A protein and the small-molecule ligand that binds it are described below.
Small molecule (SMILES): Cc1n[nH]c(C)c1Cc1nnc(-c2sc3ccccc3c2OC2CCNCC2)o1

Sequence of chain 1.B:
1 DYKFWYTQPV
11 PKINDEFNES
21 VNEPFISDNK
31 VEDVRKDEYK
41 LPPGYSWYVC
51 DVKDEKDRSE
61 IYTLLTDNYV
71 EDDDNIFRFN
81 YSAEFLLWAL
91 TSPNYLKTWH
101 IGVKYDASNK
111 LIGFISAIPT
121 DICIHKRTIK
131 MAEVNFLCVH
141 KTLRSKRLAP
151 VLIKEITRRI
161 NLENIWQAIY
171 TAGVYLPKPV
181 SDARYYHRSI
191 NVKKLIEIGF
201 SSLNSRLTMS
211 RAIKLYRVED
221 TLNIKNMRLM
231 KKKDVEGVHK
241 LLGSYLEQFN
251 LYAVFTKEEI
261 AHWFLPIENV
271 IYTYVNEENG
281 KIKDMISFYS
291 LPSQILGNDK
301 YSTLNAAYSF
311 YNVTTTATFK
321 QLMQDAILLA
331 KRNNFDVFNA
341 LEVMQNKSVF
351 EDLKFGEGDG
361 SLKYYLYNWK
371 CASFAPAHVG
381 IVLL

Binding-site contacts:
Ligand atom C17 contacts residue TYR308 of chain 1.B at 3.6 Å (hydrophobic).
Ligand atom C16 contacts residue ASN339 of chain 1.B at 3.6 Å.
Ligand atom C1 contacts residue PHE79 of chain 1.B at 3.4 Å (hydrophobic).
Ligand atom C11 contacts residue LEU384 of chain 1.B at 3.4 Å (hydrophobic).
Ligand atom N4 contacts residue SER293 of chain 1.B at 2.9 Å (h-bond).
Ligand atom C11 contacts residue LEU362 of chain 1.B at 3.6 Å (hydrophobic).
Ligand atom S contacts residue TYR308 of chain 1.B at 3.6 Å.
Ligand atom C11 contacts residue THR171 of chain 1.B at 3.4 Å.
Ligand atom N3 contacts residue SER293 of chain 1.B at 3.5 Å (h-bond).
Ligand atom C contacts residue ASP72 of chain 1.B at 3.5 Å.
Ligand atom N3 contacts residue TYR308 of chain 1.B at 3.6 Å.
Ligand atom C4 contacts residue PHE79 of chain 1.B at 3.6 Å (hydrophobic).
Ligand atom C15 contacts residue SER309 of chain 1.B at 3.5 Å.
Ligand atom C17 contacts residue ASN339 of chain 1.B at 3.6 Å.
Ligand atom C18 contacts residue TYR308 of chain 1.B at 3.3 Å (hydrophobic).
Ligand atom C13 contacts residue TYR308 of chain 1.B at 3.4 Å (hydrophobic).
Ligand atom S contacts residue TYR185 of chain 1.B at 3.4 Å.
Ligand atom C contacts residue PHE79 of chain 1.B at 3.7 Å (hydrophobic).
Ligand atom C10 contacts residue LEU384 of chain 1.B at 3.7 Å (hydrophobic).
Ligand atom C10 contacts residue TYR81 of chain 1.B at 3.5 Å (hydrophobic).
Ligand atom N4 contacts residue PHE79 of chain 1.B at 3.5 Å.
Ligand atom C14 contacts residue LEU341 of chain 1.B at 3.6 Å (hydrophobic).
Ligand atom N2 contacts residue LEU384 of chain 1.B at 2.8 Å (h-bond).
Ligand atom C11 contacts residue NH41 of chain 1.P at 3.4 Å.
Ligand atom O1 contacts residue LEU362 of chain 1.B at 3.7 Å.
Ligand atom C5 contacts residue TYR185 of chain 1.B at 3.7 Å (hydrophobic).
Ligand atom C14 contacts residue TYR308 of chain 1.B at 3.6 Å (hydrophobic).
Ligand atom C12 contacts residue TYR289 of chain 1.B at 3.4 Å (hydrophobic).
Ligand atom C12 contacts residue LEU383 of chain 1.B at 3.2 Å (hydrophobic).
Ligand atom C12 contacts residue LEU384 of chain 1.B at 3.4 Å (hydrophobic).
Ligand atom C14 contacts residue TYR289 of chain 1.B at 3.6 Å (hydrophobic).
Ligand atom C9 contacts residue TYR81 of chain 1.B at 3.7 Å (hydrophobic).
Ligand atom C9 contacts residue LEU384 of chain 1.B at 3.6 Å (hydrophobic).
Ligand atom N contacts residue PHE79 of chain 1.B at 3.5 Å.
Ligand atom C20 contacts residue HIS187 of chain 1.B at 3.5 Å.
Ligand atom C16 contacts residue SER309 of chain 1.B at 3.6 Å.
Ligand atom N2 contacts residue NH41 of chain 1.P at 3.2 Å (h-bond).
Ligand atom C10 contacts residue PHE79 of chain 1.B at 3.6 Å (hydrophobic).
Ligand atom C17 contacts residue ALA340 of chain 1.B at 3.6 Å (hydrophobic).
Ligand atom C8 contacts residue TYR289 of chain 1.B at 3.3 Å (hydrophobic).